Binding-site contacts:
Ligand atom C7 contacts residue ASN279 of chain 1.C at 3.4 Å.
Ligand atom C2 contacts residue ASN279 of chain 1.C at 2.5 Å.
Ligand atom C5 contacts residue ASN279 of chain 1.C at 3.7 Å.
Ligand atom N2 contacts residue ASN279 of chain 1.C at 2.9 Å (h-bond).
Ligand atom O7 contacts residue ASN279 of chain 1.C at 4.0 Å.
Ligand atom C8 contacts residue ASN279 of chain 1.C at 3.4 Å.
Ligand atom C3 contacts residue ASN279 of chain 1.C at 3.8 Å.
Ligand atom C1 contacts residue ASN279 of chain 1.C at 1.4 Å.
Ligand atom O5 contacts residue ASN279 of chain 1.C at 2.4 Å (h-bond).
Ligand atom C4 contacts residue ASN279 of chain 1.C at 4.2 Å.

Sequence of chain 1.C:
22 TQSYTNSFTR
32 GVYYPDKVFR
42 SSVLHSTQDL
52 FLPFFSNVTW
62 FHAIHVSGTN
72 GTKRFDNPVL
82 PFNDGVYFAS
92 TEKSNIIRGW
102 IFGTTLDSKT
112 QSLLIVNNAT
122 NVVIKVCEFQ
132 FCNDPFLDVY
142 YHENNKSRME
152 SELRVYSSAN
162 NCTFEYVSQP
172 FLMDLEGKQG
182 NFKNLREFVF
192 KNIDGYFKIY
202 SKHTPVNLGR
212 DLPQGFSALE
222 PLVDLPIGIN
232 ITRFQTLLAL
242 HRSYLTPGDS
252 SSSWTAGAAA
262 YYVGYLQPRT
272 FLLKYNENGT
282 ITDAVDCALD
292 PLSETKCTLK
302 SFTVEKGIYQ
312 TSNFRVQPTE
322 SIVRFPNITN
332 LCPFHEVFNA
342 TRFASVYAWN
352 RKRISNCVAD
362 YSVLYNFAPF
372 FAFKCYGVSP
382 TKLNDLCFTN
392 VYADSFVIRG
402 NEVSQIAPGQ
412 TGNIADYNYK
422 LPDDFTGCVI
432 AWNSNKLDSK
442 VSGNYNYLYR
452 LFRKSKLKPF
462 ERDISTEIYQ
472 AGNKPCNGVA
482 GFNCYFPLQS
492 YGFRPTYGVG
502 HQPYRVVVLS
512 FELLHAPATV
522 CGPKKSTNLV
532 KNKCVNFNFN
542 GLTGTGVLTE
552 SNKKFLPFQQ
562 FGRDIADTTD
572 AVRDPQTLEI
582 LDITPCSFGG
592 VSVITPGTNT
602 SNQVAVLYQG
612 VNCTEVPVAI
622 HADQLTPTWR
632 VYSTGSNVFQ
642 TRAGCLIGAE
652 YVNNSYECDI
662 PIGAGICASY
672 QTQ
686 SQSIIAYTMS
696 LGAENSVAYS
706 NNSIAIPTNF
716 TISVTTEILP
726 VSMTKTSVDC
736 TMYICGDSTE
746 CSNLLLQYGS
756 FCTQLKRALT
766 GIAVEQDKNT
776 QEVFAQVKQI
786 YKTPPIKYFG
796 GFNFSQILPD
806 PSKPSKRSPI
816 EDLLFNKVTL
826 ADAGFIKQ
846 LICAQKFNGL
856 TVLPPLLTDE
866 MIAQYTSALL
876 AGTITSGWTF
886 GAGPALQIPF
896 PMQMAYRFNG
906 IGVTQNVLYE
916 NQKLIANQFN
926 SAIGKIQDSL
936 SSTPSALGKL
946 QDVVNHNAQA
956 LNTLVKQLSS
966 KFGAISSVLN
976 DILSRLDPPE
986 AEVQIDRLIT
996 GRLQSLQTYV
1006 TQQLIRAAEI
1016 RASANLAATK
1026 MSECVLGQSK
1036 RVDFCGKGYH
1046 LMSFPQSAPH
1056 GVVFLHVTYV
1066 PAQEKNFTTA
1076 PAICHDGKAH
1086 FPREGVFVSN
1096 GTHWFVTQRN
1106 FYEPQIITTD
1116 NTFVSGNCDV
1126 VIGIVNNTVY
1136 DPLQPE

The small molecule below binds the protein below.
Small molecule (SMILES): CC(=O)N[C@@H]1[C@@H](O)[C@H](O)[C@@H](CO)O[C@H]1O